Sequence of chain 1.C:
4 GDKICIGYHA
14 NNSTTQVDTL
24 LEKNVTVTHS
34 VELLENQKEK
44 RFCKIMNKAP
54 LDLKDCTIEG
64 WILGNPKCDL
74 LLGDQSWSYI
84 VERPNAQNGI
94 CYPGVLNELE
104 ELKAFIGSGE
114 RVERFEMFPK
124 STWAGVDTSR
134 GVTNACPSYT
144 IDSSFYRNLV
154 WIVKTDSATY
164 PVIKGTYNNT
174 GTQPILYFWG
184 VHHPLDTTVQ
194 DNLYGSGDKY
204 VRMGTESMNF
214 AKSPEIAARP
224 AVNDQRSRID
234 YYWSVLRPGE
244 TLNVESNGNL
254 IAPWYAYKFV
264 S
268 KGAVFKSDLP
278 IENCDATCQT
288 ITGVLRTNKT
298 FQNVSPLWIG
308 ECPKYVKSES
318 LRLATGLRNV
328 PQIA

Binding-site contacts:
Ligand atom C4 contacts residue ASN171 of chain 1.A at 4.0 Å.
Ligand atom O3 contacts residue ASN171 of chain 1.A at 4.4 Å.
Ligand atom O7 contacts residue ASN171 of chain 1.A at 3.5 Å (h-bond).
Ligand atom O5 contacts residue ASN171 of chain 1.A at 2.5 Å (h-bond).
Ligand atom C8 contacts residue ASN171 of chain 1.A at 4.4 Å.
Ligand atom O5 contacts residue THR173 of chain 1.A at 4.0 Å.
Ligand atom C8 contacts residue PRO223 of chain 1.C at 4.2 Å (hydrophobic).
Ligand atom C2 contacts residue THR244 of chain 1.A at 3.9 Å.
Ligand atom C7 contacts residue THR244 of chain 1.A at 3.5 Å.
Ligand atom N2 contacts residue ASN171 of chain 1.A at 2.5 Å (h-bond).
Ligand atom C8 contacts residue THR244 of chain 1.A at 3.5 Å.
Ligand atom C1 contacts residue ASN171 of chain 1.A at 1.5 Å.
Ligand atom C7 contacts residue ASN171 of chain 1.A at 3.3 Å.
Ligand atom N2 contacts residue THR244 of chain 1.A at 3.0 Å (h-bond).
Ligand atom C1 contacts residue THR244 of chain 1.A at 3.8 Å.
Ligand atom C5 contacts residue ASN171 of chain 1.A at 3.7 Å.
Ligand atom C2 contacts residue ASN171 of chain 1.A at 2.0 Å.
Ligand atom C3 contacts residue ASN171 of chain 1.A at 3.5 Å.
Ligand atom O7 contacts residue THR244 of chain 1.A at 4.4 Å.
Ligand atom C8 contacts residue GLU209 of chain 1.A at 4.4 Å.

Sequence of chain 1.A:
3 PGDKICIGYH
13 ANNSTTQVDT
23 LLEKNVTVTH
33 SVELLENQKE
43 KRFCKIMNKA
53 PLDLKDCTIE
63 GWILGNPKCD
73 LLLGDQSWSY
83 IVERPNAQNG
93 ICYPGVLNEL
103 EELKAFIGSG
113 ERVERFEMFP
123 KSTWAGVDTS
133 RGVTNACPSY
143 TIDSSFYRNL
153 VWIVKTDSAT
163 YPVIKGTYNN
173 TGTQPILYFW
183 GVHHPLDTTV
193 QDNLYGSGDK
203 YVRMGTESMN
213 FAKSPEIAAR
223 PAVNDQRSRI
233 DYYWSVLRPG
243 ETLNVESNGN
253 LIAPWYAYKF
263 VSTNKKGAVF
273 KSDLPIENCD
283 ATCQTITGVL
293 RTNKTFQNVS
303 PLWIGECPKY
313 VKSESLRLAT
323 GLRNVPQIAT

The protein below binds the small molecule below.
Small molecule (SMILES): CC(=O)N[C@@H]1[C@@H](O)[C@H](O)[C@@H](CO)O[C@H]1O